Binding-site contacts:
Ligand atom O6B contacts residue HIS155 of chain 31.F at 3.3 Å (h-bond).
Ligand atom C6 contacts residue HIS155 of chain 31.F at 3.4 Å.
Ligand atom OAF contacts residue ARG157 of chain 31.F at 2.8 Å (salt-bridge).
Ligand atom O3 contacts residue ARG157 of chain 31.F at 3.3 Å (salt-bridge).
Ligand atom C3 contacts residue LYS156 of chain 31.F at 4.0 Å.
Ligand atom O5 contacts residue HIS155 of chain 31.F at 3.6 Å.
Ligand atom C5 contacts residue HIS155 of chain 31.F at 4.0 Å.
Ligand atom O4 contacts residue SER93 of chain 31.F at 3.0 Å (h-bond).
Ligand atom OBI contacts residue LYS156 of chain 31.F at 4.0 Å.
Ligand atom OAH contacts residue ARG157 of chain 31.F at 3.1 Å (salt-bridge).
Ligand atom C6 contacts residue LEU62 of chain 31.F at 3.5 Å (hydrophobic).
Ligand atom SAG contacts residue THR4 of chain 31.F at 3.9 Å.
Ligand atom OAF contacts residue THR4 of chain 31.F at 2.9 Å (h-bond).
Ligand atom O4 contacts residue HIS155 of chain 31.F at 3.5 Å (h-bond).
Ligand atom O6B contacts residue LYS156 of chain 31.F at 3.3 Å.
Ligand atom C6 contacts residue HIS94 of chain 31.F at 3.9 Å.
Ligand atom C4 contacts residue LYS156 of chain 31.F at 4.0 Å.
Ligand atom O3 contacts residue ALA158 of chain 31.F at 3.0 Å (h-bond).
Ligand atom OAH contacts residue THR4 of chain 31.F at 3.7 Å.
Ligand atom C5 contacts residue LEU62 of chain 31.F at 3.8 Å (hydrophobic).
Ligand atom O5 contacts residue ARG157 of chain 31.F at 3.8 Å.
Ligand atom OAF contacts residue ALA158 of chain 31.F at 3.3 Å.
Ligand atom OAH contacts residue LEU2 of chain 31.F at 2.8 Å (h-bond).
Ligand atom C2 contacts residue ALA158 of chain 31.F at 3.7 Å (hydrophobic).
Ligand atom O6A contacts residue HIS155 of chain 31.F at 3.8 Å.
Ligand atom O4 contacts residue LYS156 of chain 31.F at 3.5 Å.
Ligand atom C3 contacts residue ALA158 of chain 31.F at 4.0 Å (hydrophobic).
Ligand atom O6B contacts residue LEU62 of chain 31.F at 4.0 Å.
Ligand atom O6B contacts residue ARG157 of chain 31.F at 3.3 Å (salt-bridge).
Ligand atom O6A contacts residue HIS94 of chain 31.F at 3.2 Å (h-bond).
Ligand atom SAG contacts residue ARG157 of chain 31.F at 3.6 Å (salt-bridge).
Ligand atom O3 contacts residue LYS156 of chain 31.F at 3.0 Å.
Ligand atom C3 contacts residue ARG157 of chain 31.F at 3.7 Å.
Ligand atom O6B contacts residue HIS94 of chain 31.F at 4.0 Å.
Ligand atom C6 contacts residue SER93 of chain 31.F at 4.0 Å.
Ligand atom OAH contacts residue ASP3 of chain 31.F at 4.0 Å.
Ligand atom O5B contacts residue LYS156 of chain 31.F at 3.3 Å.
Ligand atom O5 contacts residue LYS156 of chain 31.F at 3.4 Å.
Ligand atom O6A contacts residue LEU62 of chain 31.F at 3.4 Å.
Ligand atom O6A contacts residue SER93 of chain 31.F at 3.2 Å.

This protein binds this small molecule.
Small molecule (SMILES): O=C(O)[C@@H]1O[C@H](O[C@H]2[C@@H](OS(=O)(=O)O)O[C@@H](O)[C@H](NS(=O)(=O)O)[C@H]2O)[C@@H](OS(=O)(=O)O)[C@H](O)[C@@H]1O

Sequence of chain 31.F:
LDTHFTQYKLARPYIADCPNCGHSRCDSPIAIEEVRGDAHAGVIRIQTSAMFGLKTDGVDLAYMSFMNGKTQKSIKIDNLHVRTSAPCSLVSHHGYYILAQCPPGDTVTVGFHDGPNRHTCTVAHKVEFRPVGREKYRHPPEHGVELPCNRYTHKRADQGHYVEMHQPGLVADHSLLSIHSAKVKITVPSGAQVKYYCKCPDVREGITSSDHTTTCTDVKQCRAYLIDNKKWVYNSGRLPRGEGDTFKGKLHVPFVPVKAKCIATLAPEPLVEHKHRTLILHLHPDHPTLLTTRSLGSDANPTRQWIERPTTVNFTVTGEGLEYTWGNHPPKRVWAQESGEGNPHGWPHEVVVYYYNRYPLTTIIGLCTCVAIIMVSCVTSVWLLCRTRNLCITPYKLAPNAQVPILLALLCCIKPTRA